Sequence of chain 1.B:
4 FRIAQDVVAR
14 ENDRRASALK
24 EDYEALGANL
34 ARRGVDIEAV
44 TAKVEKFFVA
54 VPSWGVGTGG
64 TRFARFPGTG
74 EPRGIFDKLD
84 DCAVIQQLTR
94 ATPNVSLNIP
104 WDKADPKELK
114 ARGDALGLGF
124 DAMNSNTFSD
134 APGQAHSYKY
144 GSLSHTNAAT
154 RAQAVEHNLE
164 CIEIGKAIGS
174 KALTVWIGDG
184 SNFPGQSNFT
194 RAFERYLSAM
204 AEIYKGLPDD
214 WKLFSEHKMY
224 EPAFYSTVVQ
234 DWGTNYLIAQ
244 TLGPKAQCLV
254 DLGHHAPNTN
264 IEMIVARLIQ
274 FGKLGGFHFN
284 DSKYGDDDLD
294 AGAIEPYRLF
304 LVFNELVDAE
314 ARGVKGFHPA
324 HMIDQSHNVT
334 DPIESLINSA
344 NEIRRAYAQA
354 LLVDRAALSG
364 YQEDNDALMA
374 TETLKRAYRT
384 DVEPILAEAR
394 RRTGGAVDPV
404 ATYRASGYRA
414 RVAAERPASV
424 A

This protein binds this small molecule.
Small molecule (SMILES): C[C@H](O)[C@H](O)[C@@H](O)[C@@H](O)C=O

Sequence of chain 1.A:
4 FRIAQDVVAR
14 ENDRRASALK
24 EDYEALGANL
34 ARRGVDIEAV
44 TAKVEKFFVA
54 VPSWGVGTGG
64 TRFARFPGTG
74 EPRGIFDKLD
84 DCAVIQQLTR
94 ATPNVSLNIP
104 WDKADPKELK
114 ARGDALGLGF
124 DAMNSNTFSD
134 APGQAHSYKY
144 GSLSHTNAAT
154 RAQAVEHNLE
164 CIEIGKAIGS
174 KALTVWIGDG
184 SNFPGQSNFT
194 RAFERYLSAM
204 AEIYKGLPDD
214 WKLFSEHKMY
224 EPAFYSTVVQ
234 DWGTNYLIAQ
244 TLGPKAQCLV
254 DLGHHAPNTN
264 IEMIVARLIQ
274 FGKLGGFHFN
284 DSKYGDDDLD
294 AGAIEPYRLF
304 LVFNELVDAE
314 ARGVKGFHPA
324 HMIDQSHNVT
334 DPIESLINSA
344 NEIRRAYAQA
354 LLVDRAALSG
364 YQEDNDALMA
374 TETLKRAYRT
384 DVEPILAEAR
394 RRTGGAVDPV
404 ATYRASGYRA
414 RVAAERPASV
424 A

Binding-site contacts:
Ligand atom C2 contacts residue MN1 of chain 1.H at 3.0 Å.
Ligand atom C3 contacts residue MN1 of chain 1.G at 3.2 Å.
Ligand atom C5 contacts residue TRP57 of chain 1.A at 3.9 Å (hydrophobic).
Ligand atom O1 contacts residue MN1 of chain 1.H at 2.2 Å.
Ligand atom C2 contacts residue ASP327 of chain 1.A at 3.7 Å.
Ligand atom C1 contacts residue PHE66 of chain 1.B at 3.9 Å (hydrophobic).
Ligand atom O1 contacts residue ASP289 of chain 1.A at 3.4 Å (salt-bridge).
Ligand atom C2 contacts residue TRP179 of chain 1.A at 3.7 Å (hydrophobic).
Ligand atom C1 contacts residue TRP179 of chain 1.A at 3.4 Å (hydrophobic).
Ligand atom C2 contacts residue MN1 of chain 1.G at 3.1 Å.
Ligand atom O2 contacts residue HIS257 of chain 1.A at 3.1 Å.
Ligand atom C1 contacts residue LYS221 of chain 1.A at 3.9 Å.
Ligand atom O1 contacts residue PHE66 of chain 1.B at 3.5 Å.
Ligand atom O4 contacts residue TRP57 of chain 1.A at 4.1 Å.
Ligand atom O1 contacts residue TRP179 of chain 1.A at 3.7 Å.
Ligand atom C4 contacts residue ASP327 of chain 1.A at 3.7 Å.
Ligand atom O2 contacts residue MN1 of chain 1.H at 2.2 Å.
Ligand atom C4 contacts residue TRP179 of chain 1.A at 4.1 Å (hydrophobic).
Ligand atom O4 contacts residue ASP327 of chain 1.A at 2.8 Å (salt-bridge).
Ligand atom O1 contacts residue LYS221 of chain 1.A at 2.8 Å (salt-bridge).
Ligand atom C3 contacts residue ASP327 of chain 1.A at 3.6 Å.
Ligand atom O3 contacts residue MN1 of chain 1.G at 2.4 Å.
Ligand atom O2 contacts residue GLU219 of chain 1.A at 3.2 Å (salt-bridge).
Ligand atom O5 contacts residue TRP179 of chain 1.A at 4.1 Å.
Ligand atom O1 contacts residue HIS257 of chain 1.A at 3.4 Å (h-bond).
Ligand atom O4 contacts residue MN1 of chain 1.G at 3.9 Å.
Ligand atom O3 contacts residue HIS281 of chain 1.A at 3.2 Å.
Ligand atom C3 contacts residue TRP179 of chain 1.A at 3.7 Å (hydrophobic).
Ligand atom O3 contacts residue GLU219 of chain 1.A at 2.7 Å (salt-bridge).
Ligand atom O3 contacts residue ASP327 of chain 1.A at 3.0 Å (salt-bridge).
Ligand atom C1 contacts residue MN1 of chain 1.H at 2.9 Å.
Ligand atom O2 contacts residue ASP254 of chain 1.A at 3.2 Å (salt-bridge).
Ligand atom O2 contacts residue ASP327 of chain 1.A at 2.7 Å (salt-bridge).
Ligand atom O4 contacts residue MN1 of chain 1.H at 4.1 Å.
Ligand atom O2 contacts residue MN1 of chain 1.G at 2.2 Å.
Ligand atom C2 contacts residue HIS257 of chain 1.A at 3.4 Å.
Ligand atom C3 contacts residue GLU219 of chain 1.A at 3.5 Å.
Ligand atom C1 contacts residue HIS257 of chain 1.A at 3.9 Å.
Ligand atom C2 contacts residue GLU219 of chain 1.A at 3.4 Å.
Ligand atom C6 contacts residue TRP57 of chain 1.A at 3.5 Å (hydrophobic).